Binding-site contacts:
Ligand atom C3C contacts residue THR331 of chain 1.A at 4.0 Å.
Ligand atom O4' contacts residue GLN96 of chain 1.A at 3.8 Å.
Ligand atom O2' contacts residue GLY327 of chain 1.A at 3.2 Å.
Ligand atom O3' contacts residue TYR186 of chain 1.A at 3.6 Å.
Ligand atom O1A contacts residue LEU330 of chain 1.A at 2.8 Å (h-bond).
Ligand atom C2C contacts residue LYS209 of chain 1.A at 2.9 Å.
Ligand atom C6' contacts residue GLN96 of chain 1.A at 3.4 Å.
Ligand atom C4' contacts residue GLN96 of chain 1.A at 3.5 Å.
Ligand atom C2C contacts residue GLU334 of chain 1.A at 2.7 Å.
Ligand atom O6' contacts residue HIS92 of chain 1.A at 3.5 Å (h-bond).
Ligand atom N3 contacts residue VAL270 of chain 1.A at 3.4 Å (h-bond).
Ligand atom C5' contacts residue GLN96 of chain 1.A at 3.9 Å.
Ligand atom C4 contacts residue GLY269 of chain 1.A at 3.8 Å.
Ligand atom O4 contacts residue SER238 of chain 1.A at 3.6 Å.
Ligand atom O4 contacts residue VAL268 of chain 1.A at 3.7 Å.
Ligand atom C3C contacts residue LEU330 of chain 1.A at 3.9 Å (hydrophobic).
Ligand atom O2 contacts residue LYS209 of chain 1.A at 3.2 Å (salt-bridge).
Ligand atom O3' contacts residue GLY327 of chain 1.A at 3.6 Å.
Ligand atom C4' contacts residue HIS155 of chain 1.A at 3.8 Å.
Ligand atom O2C contacts residue GLU334 of chain 1.A at 2.4 Å (salt-bridge).
Ligand atom O4' contacts residue ILE156 of chain 1.A at 3.2 Å.
Ligand atom O1A contacts residue GLY329 of chain 1.A at 3.6 Å.
Ligand atom O2A contacts residue THR331 of chain 1.A at 3.8 Å.
Ligand atom C5C contacts residue THR331 of chain 1.A at 3.7 Å.
Ligand atom O4 contacts residue VAL270 of chain 1.A at 2.4 Å (h-bond).
Ligand atom O1A contacts residue THR331 of chain 1.A at 3.8 Å.
Ligand atom O2B contacts residue GLY327 of chain 1.A at 4.0 Å.
Ligand atom C4C contacts residue GLU334 of chain 1.A at 4.0 Å.
Ligand atom O4' contacts residue HIS155 of chain 1.A at 2.5 Å (h-bond).
Ligand atom C6' contacts residue HIS92 of chain 1.A at 3.4 Å.
Ligand atom C1C contacts residue LYS209 of chain 1.A at 3.6 Å.
Ligand atom O4 contacts residue GLY269 of chain 1.A at 2.6 Å.
Ligand atom C4 contacts residue VAL270 of chain 1.A at 3.1 Å (hydrophobic).
Ligand atom C3C contacts residue GLU334 of chain 1.A at 2.5 Å.
Ligand atom O3C contacts residue LEU330 of chain 1.A at 3.5 Å.
Ligand atom O2C contacts residue LYS209 of chain 1.A at 1.7 Å (salt-bridge).
Ligand atom O3C contacts residue GLU334 of chain 1.A at 1.9 Å (salt-bridge).
Ligand atom C4C contacts residue LEU330 of chain 1.A at 3.8 Å (hydrophobic).
Ligand atom C5C contacts residue LEU330 of chain 1.A at 3.6 Å (hydrophobic).
Ligand atom O1B contacts residue LYS244 of chain 1.A at 3.3 Å (salt-bridge).

Sequence of chain 1.A:
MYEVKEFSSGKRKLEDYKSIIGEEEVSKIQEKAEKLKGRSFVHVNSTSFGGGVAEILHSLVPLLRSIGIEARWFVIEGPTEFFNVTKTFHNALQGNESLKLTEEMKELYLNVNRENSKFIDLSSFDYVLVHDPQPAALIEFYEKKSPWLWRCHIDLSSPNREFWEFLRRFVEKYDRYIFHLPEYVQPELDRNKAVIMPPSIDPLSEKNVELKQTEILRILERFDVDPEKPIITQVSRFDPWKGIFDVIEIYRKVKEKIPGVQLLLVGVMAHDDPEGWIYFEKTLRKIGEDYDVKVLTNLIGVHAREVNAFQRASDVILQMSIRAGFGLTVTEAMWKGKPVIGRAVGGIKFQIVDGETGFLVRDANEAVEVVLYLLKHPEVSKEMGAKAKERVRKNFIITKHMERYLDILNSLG

This protein binds this small molecule.
Small molecule (SMILES): O=c1ccn([C@@H]2O[C@H](CO[P](=O)(O)O[P](=O)(O)O[C@H]3O[C@H](CO)[C@@H](O)[C@H](O)[C@H]3O)[C@@H](O)[C@H]2O)c(=O)[nH]1